The small molecule below binds the protein below.
Small molecule (SMILES): NC(=O)CCc1c[nH]c2ccccc12

Binding-site contacts:
Ligand atom N contacts residue TYR72 of chain 1.B at 3.6 Å.
Ligand atom C1 contacts residue PRO9 of chain 1.B at 3.7 Å (hydrophobic).
Ligand atom C1 contacts residue PHE93 of chain 1.B at 3.5 Å (hydrophobic).
Ligand atom C7 contacts residue LYS92 of chain 1.B at 3.6 Å.
Ligand atom C8 contacts residue GLN74 of chain 1.B at 3.4 Å.
Ligand atom C5 contacts residue ILE96 of chain 1.B at 4.5 Å (hydrophobic).
Ligand atom C6 contacts residue TYR72 of chain 1.B at 3.5 Å (hydrophobic).
Ligand atom C2 contacts residue GLU87 of chain 1.B at 3.8 Å.
Ligand atom C1 contacts residue TYR72 of chain 1.B at 3.5 Å (hydrophobic).
Ligand atom C8 contacts residue THR11 of chain 1.B at 3.2 Å.
Ligand atom O contacts residue LYS92 of chain 1.B at 2.8 Å (salt-bridge).
Ligand atom C contacts residue TYR72 of chain 1.B at 3.5 Å (hydrophobic).
Ligand atom C3 contacts residue GLU87 of chain 1.B at 3.8 Å.
Ligand atom C4 contacts residue THR11 of chain 1.B at 4.2 Å.
Ligand atom C9 contacts residue GLN74 of chain 1.B at 4.1 Å.
Ligand atom C6 contacts residue GLN74 of chain 1.B at 4.5 Å.
Ligand atom C5 contacts residue TYR72 of chain 1.B at 3.4 Å (hydrophobic).
Ligand atom C10 contacts residue LYS92 of chain 1.B at 3.8 Å.
Ligand atom C9 contacts residue THR11 of chain 1.B at 3.4 Å.
Ligand atom C5 contacts residue THR11 of chain 1.B at 3.8 Å.
Ligand atom C2 contacts residue PHE93 of chain 1.B at 3.8 Å (hydrophobic).
Ligand atom C7 contacts residue GLU87 of chain 1.B at 3.7 Å.
Ligand atom C4 contacts residue TYR72 of chain 1.B at 3.4 Å (hydrophobic).
Ligand atom C8 contacts residue TYR72 of chain 1.B at 3.9 Å (hydrophobic).
Ligand atom C6 contacts residue LYS92 of chain 1.B at 4.4 Å.
Ligand atom N contacts residue GLU87 of chain 1.B at 2.7 Å (salt-bridge).
Ligand atom N contacts residue LYS92 of chain 1.B at 4.0 Å.
Ligand atom C3 contacts residue TYR72 of chain 1.B at 3.5 Å (hydrophobic).
Ligand atom C7 contacts residue TYR72 of chain 1.B at 3.7 Å (hydrophobic).
Ligand atom N1 contacts residue ILE96 of chain 1.B at 4.3 Å.
Ligand atom C6 contacts residue THR11 of chain 1.B at 4.1 Å.
Ligand atom C contacts residue ILE96 of chain 1.B at 3.8 Å (hydrophobic).
Ligand atom C2 contacts residue TYR72 of chain 1.B at 3.5 Å (hydrophobic).
Ligand atom C contacts residue PRO9 of chain 1.B at 3.7 Å (hydrophobic).
Ligand atom N1 contacts residue LYS92 of chain 1.B at 4.2 Å.
Ligand atom C1 contacts residue ILE96 of chain 1.B at 4.0 Å (hydrophobic).

Sequence of chain 1.B:
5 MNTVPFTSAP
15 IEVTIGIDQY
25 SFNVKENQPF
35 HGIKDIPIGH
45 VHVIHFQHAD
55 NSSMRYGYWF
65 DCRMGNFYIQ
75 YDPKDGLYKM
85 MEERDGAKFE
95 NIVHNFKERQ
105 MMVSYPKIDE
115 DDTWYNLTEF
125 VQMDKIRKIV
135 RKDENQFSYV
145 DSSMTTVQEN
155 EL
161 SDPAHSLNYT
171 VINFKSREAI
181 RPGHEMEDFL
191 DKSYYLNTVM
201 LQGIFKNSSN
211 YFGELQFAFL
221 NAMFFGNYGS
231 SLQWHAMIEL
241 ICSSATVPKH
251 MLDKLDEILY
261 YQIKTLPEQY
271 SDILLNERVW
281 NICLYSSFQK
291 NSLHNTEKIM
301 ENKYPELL